Sequence of chain 1.C:
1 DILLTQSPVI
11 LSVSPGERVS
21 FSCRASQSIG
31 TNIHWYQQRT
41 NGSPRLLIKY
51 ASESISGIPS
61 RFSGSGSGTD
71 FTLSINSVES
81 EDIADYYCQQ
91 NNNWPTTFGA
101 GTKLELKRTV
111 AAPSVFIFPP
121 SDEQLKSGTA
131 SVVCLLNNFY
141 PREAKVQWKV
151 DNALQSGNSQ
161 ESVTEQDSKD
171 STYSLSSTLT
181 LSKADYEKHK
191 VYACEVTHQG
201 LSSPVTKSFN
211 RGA

The small molecule below binds the protein below.
Small molecule (SMILES): OC[C@@H](O)[C@@H](O)CO

Binding-site contacts:
Ligand atom OAB contacts residue SER156 of chain 1.C at 3.3 Å (h-bond).
Ligand atom OAH contacts residue SER156 of chain 1.C at 4.2 Å.
Ligand atom OAF contacts residue SER156 of chain 1.C at 3.6 Å.
Ligand atom CAG contacts residue SER159 of chain 1.C at 3.6 Å.
Ligand atom OAH contacts residue GLY157 of chain 1.C at 3.0 Å (h-bond).
Ligand atom OAF contacts residue GLY157 of chain 1.C at 3.6 Å (h-bond).
Ligand atom OAF contacts residue GLN155 of chain 1.C at 3.7 Å.
Ligand atom OAF contacts residue SER159 of chain 1.C at 3.4 Å (h-bond).
Ligand atom OAH contacts residue ASN158 of chain 1.C at 3.4 Å (h-bond).
Ligand atom CAA contacts residue GLY157 of chain 1.C at 4.3 Å.
Ligand atom CAG contacts residue GLY157 of chain 1.C at 3.5 Å.
Ligand atom CAC contacts residue GLY157 of chain 1.C at 4.0 Å.
Ligand atom CAC contacts residue SER156 of chain 1.C at 3.6 Å.
Ligand atom CAA contacts residue SER156 of chain 1.C at 2.8 Å.
Ligand atom OAD contacts residue GLY157 of chain 1.C at 4.2 Å.
Ligand atom OAD contacts residue SER156 of chain 1.C at 3.8 Å.
Ligand atom CAE contacts residue SER156 of chain 1.C at 3.7 Å.
Ligand atom CAE contacts residue GLY157 of chain 1.C at 3.0 Å.
Ligand atom OAH contacts residue SER159 of chain 1.C at 3.1 Å (h-bond).
Ligand atom CAE contacts residue SER159 of chain 1.C at 4.1 Å.